Binding-site contacts:
Ligand atom C5' contacts residue VAL178 of chain 47.E at 4.5 Å (hydrophobic).
Ligand atom C1' contacts residue TRP47 of chain 47.D at 4.3 Å (hydrophobic).
Ligand atom OP2 contacts residue GLY49 of chain 47.E at 4.2 Å.
Ligand atom C4 contacts residue TRP47 of chain 47.D at 3.9 Å (hydrophobic).
Ligand atom O4' contacts residue TRP47 of chain 47.D at 4.1 Å.
Ligand atom N9 contacts residue TRP47 of chain 47.D at 3.9 Å.
Ligand atom N1 contacts residue THR48 of chain 47.D at 4.0 Å.
Ligand atom C8 contacts residue TRP47 of chain 47.D at 3.8 Å (hydrophobic).
Ligand atom N1 contacts residue TRP47 of chain 47.D at 4.3 Å.
Ligand atom O4' contacts residue LYS143 of chain 47.D at 4.1 Å.
Ligand atom N7 contacts residue TRP47 of chain 47.D at 3.7 Å.
Ligand atom C6 contacts residue TRP47 of chain 47.D at 3.9 Å (hydrophobic).
Ligand atom C6 contacts residue THR48 of chain 47.D at 4.2 Å.
Ligand atom OP2 contacts residue VAL178 of chain 47.E at 4.5 Å.
Ligand atom N6 contacts residue THR48 of chain 47.D at 3.3 Å (h-bond).
Ligand atom N6 contacts residue TRP47 of chain 47.D at 3.8 Å.
Ligand atom C5 contacts residue TRP47 of chain 47.D at 3.8 Å (hydrophobic).
Ligand atom N6 contacts residue TYR50 of chain 47.D at 4.2 Å.
Ligand atom N3 contacts residue TRP47 of chain 47.D at 4.1 Å.
Ligand atom C2 contacts residue TRP47 of chain 47.D at 4.2 Å (hydrophobic).

This small molecule binds to this protein.
Small molecule (SMILES): Nc1ncnc2c1ncn2[C@@H]1O[C@H](COO[C@@H]2C[C@@H](CO[P](=O)(O)O[C@H]3[C@@H](O)[C@H](n4cnc5c(N)ncnc54)O[C@@H]3COP(=O)=O)O[C@H]2n2ccc(=O)[nH]c2=O)[C@@H](OOP(O)OC[C@H]2O[C@@H](n3ccc(=O)[nH]c3=O)[C@H](O)[C@@H]2O)[C@H]1O.Op1oo1

Sequence of chain 47.D:
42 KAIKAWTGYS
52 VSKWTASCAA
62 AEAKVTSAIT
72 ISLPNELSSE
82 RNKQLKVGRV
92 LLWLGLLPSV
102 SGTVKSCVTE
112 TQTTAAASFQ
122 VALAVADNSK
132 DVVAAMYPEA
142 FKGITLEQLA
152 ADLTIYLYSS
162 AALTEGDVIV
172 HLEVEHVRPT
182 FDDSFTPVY

Sequence of chain 47.E:
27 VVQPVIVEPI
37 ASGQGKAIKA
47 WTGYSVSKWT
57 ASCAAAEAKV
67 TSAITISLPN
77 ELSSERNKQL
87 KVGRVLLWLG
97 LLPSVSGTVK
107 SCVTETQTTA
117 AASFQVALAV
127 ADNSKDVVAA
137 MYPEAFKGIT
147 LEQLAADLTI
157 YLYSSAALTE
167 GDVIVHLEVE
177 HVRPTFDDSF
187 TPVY